Sequence of chain 3.A:
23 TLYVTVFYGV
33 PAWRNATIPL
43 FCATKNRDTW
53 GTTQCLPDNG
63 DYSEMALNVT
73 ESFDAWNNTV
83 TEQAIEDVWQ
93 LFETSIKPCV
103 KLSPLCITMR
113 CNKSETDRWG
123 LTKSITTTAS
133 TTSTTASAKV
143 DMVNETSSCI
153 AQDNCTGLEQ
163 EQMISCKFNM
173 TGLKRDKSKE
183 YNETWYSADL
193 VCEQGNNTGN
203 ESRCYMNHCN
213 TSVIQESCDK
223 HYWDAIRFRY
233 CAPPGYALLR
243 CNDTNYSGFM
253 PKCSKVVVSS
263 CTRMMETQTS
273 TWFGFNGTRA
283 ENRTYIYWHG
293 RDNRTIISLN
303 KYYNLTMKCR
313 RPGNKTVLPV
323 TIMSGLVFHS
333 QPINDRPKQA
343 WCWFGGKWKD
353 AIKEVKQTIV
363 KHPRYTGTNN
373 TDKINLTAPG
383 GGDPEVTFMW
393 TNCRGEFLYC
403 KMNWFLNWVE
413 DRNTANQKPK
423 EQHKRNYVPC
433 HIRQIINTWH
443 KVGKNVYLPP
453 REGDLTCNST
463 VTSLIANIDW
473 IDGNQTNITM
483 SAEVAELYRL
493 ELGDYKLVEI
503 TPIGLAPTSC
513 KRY

Binding-site contacts:
Ligand atom O7 contacts residue ASN316 of chain 3.A at 3.3 Å (h-bond).
Ligand atom C8 contacts residue ASN316 of chain 3.A at 3.8 Å.
Ligand atom C1 contacts residue ASN316 of chain 3.A at 1.5 Å.
Ligand atom N2 contacts residue ASN316 of chain 3.A at 3.0 Å (h-bond).
Ligand atom C5 contacts residue ASN316 of chain 3.A at 3.8 Å.
Ligand atom C8 contacts residue ASP456 of chain 3.A at 3.2 Å.
Ligand atom C4 contacts residue ASN316 of chain 3.A at 4.4 Å.
Ligand atom C3 contacts residue ASN316 of chain 3.A at 3.9 Å.
Ligand atom C2 contacts residue ASN316 of chain 3.A at 2.5 Å.
Ligand atom O5 contacts residue ASN316 of chain 3.A at 2.5 Å (h-bond).
Ligand atom C7 contacts residue ASN316 of chain 3.A at 3.3 Å.

This small molecule binds to this protein.
Small molecule (SMILES): CC(=O)N[C@H]1[C@H](O[C@H]2[C@H](O)[C@@H](NC(C)=O)CO[C@@H]2CO)O[C@H](CO)[C@@H](O)[C@@H]1O